The protein below binds the small molecule below.
Small molecule (SMILES): C[Se]CC[C@H](N)C(=O)O

Binding-site contacts:
Ligand atom N contacts residue PHE57 of chain 1.A at 3.8 Å.
Ligand atom SE contacts residue ASN112 of chain 1.A at 3.5 Å.
Ligand atom CB contacts residue GLN58 of chain 1.A at 4.1 Å.
Ligand atom CB contacts residue HIS59 of chain 1.A at 4.2 Å.
Ligand atom CB contacts residue PHE57 of chain 1.A at 3.3 Å (hydrophobic).
Ligand atom CA contacts residue TYR40 of chain 1.A at 3.5 Å (hydrophobic).
Ligand atom N contacts residue GLU83 of chain 1.A at 2.6 Å (salt-bridge).
Ligand atom C contacts residue ARG115 of chain 1.A at 3.6 Å.
Ligand atom CG contacts residue TYR40 of chain 1.A at 3.6 Å (hydrophobic).
Ligand atom CE contacts residue TYR62 of chain 1.A at 3.6 Å (hydrophobic).
Ligand atom CA contacts residue ASN171 of chain 1.A at 4.1 Å.
Ligand atom CG contacts residue ASN171 of chain 1.A at 3.7 Å.
Ligand atom N contacts residue ASN198 of chain 1.A at 2.9 Å (h-bond).
Ligand atom C contacts residue GLU83 of chain 1.A at 3.3 Å.
Ligand atom CA contacts residue PHE57 of chain 1.A at 4.1 Å (hydrophobic).
Ligand atom O contacts residue HIS59 of chain 1.A at 4.1 Å.
Ligand atom CB contacts residue ASN198 of chain 1.A at 3.9 Å.
Ligand atom CB contacts residue TYR40 of chain 1.A at 3.7 Å (hydrophobic).
Ligand atom OXT contacts residue ASN171 of chain 1.A at 2.9 Å (h-bond).
Ligand atom N contacts residue ASN173 of chain 1.A at 3.4 Å (h-bond).
Ligand atom CA contacts residue ASN198 of chain 1.A at 3.8 Å.
Ligand atom CG contacts residue ASN112 of chain 1.A at 3.6 Å.
Ligand atom OXT contacts residue GLU83 of chain 1.A at 3.8 Å.
Ligand atom N contacts residue HIS14 of chain 1.A at 3.6 Å.
Ligand atom CE contacts residue TYR40 of chain 1.A at 3.6 Å (hydrophobic).
Ligand atom C contacts residue ASN198 of chain 1.A at 3.9 Å.
Ligand atom CA contacts residue GLU83 of chain 1.A at 3.4 Å.
Ligand atom O contacts residue GLU83 of chain 1.A at 3.4 Å (salt-bridge).
Ligand atom O contacts residue ARG115 of chain 1.A at 3.7 Å.
Ligand atom C contacts residue ASN171 of chain 1.A at 3.9 Å.
Ligand atom SE contacts residue TYR62 of chain 1.A at 3.5 Å.
Ligand atom SE contacts residue GLN58 of chain 1.A at 3.8 Å.
Ligand atom C contacts residue HIS59 of chain 1.A at 4.3 Å.
Ligand atom CA contacts residue ASN173 of chain 1.A at 3.4 Å.
Ligand atom CG contacts residue HIS59 of chain 1.A at 3.6 Å.
Ligand atom CE contacts residue PHE57 of chain 1.A at 3.8 Å (hydrophobic).
Ligand atom OXT contacts residue ARG115 of chain 1.A at 2.8 Å (salt-bridge).
Ligand atom O contacts residue ASN198 of chain 1.A at 2.8 Å (h-bond).
Ligand atom CE contacts residue GLN58 of chain 1.A at 3.6 Å.
Ligand atom SE contacts residue HIS59 of chain 1.A at 3.4 Å.

Sequence of chain 1.A:
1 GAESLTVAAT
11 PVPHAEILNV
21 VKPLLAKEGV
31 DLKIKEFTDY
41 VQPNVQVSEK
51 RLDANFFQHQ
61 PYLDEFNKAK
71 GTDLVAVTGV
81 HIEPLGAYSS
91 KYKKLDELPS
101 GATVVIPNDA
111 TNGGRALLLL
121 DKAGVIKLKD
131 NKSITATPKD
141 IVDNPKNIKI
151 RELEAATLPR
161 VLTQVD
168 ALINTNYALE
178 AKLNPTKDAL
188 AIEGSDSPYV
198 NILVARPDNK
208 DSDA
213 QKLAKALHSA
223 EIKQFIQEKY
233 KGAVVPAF